Sequence of chain 10.F:
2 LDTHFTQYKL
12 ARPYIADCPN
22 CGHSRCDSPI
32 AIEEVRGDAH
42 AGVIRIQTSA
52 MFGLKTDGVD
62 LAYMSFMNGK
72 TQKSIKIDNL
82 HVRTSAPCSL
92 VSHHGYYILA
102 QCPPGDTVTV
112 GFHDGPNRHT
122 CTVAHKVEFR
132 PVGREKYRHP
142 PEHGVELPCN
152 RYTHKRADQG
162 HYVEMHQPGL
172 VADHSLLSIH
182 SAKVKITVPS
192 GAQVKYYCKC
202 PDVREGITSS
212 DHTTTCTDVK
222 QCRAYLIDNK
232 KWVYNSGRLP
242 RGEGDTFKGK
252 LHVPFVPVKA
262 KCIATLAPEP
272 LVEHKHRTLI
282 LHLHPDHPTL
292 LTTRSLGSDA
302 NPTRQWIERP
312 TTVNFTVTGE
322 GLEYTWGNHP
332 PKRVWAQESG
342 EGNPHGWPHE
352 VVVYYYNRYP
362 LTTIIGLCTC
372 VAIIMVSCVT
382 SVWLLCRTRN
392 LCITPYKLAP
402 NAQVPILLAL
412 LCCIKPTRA

Binding-site contacts:
Ligand atom O6B contacts residue ARG157 of chain 10.F at 3.3 Å (salt-bridge).
Ligand atom O3 contacts residue LYS156 of chain 10.F at 3.0 Å.
Ligand atom C6 contacts residue HIS155 of chain 10.F at 3.4 Å.
Ligand atom O4 contacts residue HIS155 of chain 10.F at 3.5 Å (h-bond).
Ligand atom C6 contacts residue HIS94 of chain 10.F at 3.9 Å.
Ligand atom O6B contacts residue HIS155 of chain 10.F at 3.3 Å (h-bond).
Ligand atom OAH contacts residue THR4 of chain 10.F at 3.7 Å.
Ligand atom OAH contacts residue ARG157 of chain 10.F at 3.1 Å (salt-bridge).
Ligand atom OAF contacts residue ARG157 of chain 10.F at 2.8 Å (salt-bridge).
Ligand atom C2 contacts residue ALA158 of chain 10.F at 3.7 Å (hydrophobic).
Ligand atom OAH contacts residue LEU2 of chain 10.F at 2.8 Å (h-bond).
Ligand atom OAF contacts residue THR4 of chain 10.F at 2.9 Å (h-bond).
Ligand atom O5 contacts residue HIS155 of chain 10.F at 3.6 Å.
Ligand atom OAH contacts residue ASP3 of chain 10.F at 4.0 Å.
Ligand atom C3 contacts residue ARG157 of chain 10.F at 3.7 Å.
Ligand atom O6A contacts residue LEU62 of chain 10.F at 3.4 Å.
Ligand atom SAG contacts residue THR4 of chain 10.F at 3.9 Å.
Ligand atom O6A contacts residue HIS155 of chain 10.F at 3.8 Å.
Ligand atom OBI contacts residue LYS156 of chain 10.F at 4.0 Å.
Ligand atom O5 contacts residue ARG157 of chain 10.F at 3.8 Å.
Ligand atom O6B contacts residue HIS94 of chain 10.F at 4.0 Å.
Ligand atom C6 contacts residue LEU62 of chain 10.F at 3.5 Å (hydrophobic).
Ligand atom O5B contacts residue LYS156 of chain 10.F at 3.3 Å.
Ligand atom O3 contacts residue ALA158 of chain 10.F at 3.0 Å (h-bond).
Ligand atom O4 contacts residue LYS156 of chain 10.F at 3.5 Å.
Ligand atom C3 contacts residue ALA158 of chain 10.F at 4.0 Å (hydrophobic).
Ligand atom O6B contacts residue LEU62 of chain 10.F at 4.0 Å.
Ligand atom SAG contacts residue ARG157 of chain 10.F at 3.6 Å (salt-bridge).
Ligand atom C5 contacts residue LEU62 of chain 10.F at 3.8 Å (hydrophobic).
Ligand atom O4 contacts residue SER93 of chain 10.F at 3.0 Å (h-bond).
Ligand atom O6A contacts residue HIS94 of chain 10.F at 3.2 Å (h-bond).
Ligand atom C6 contacts residue SER93 of chain 10.F at 4.0 Å.
Ligand atom OAF contacts residue ALA158 of chain 10.F at 3.3 Å.
Ligand atom C4 contacts residue LYS156 of chain 10.F at 4.0 Å.
Ligand atom C3 contacts residue LYS156 of chain 10.F at 4.0 Å.
Ligand atom C5 contacts residue HIS155 of chain 10.F at 4.0 Å.
Ligand atom O5 contacts residue LYS156 of chain 10.F at 3.4 Å.
Ligand atom O3 contacts residue ARG157 of chain 10.F at 3.3 Å (salt-bridge).
Ligand atom O6A contacts residue SER93 of chain 10.F at 3.2 Å.
Ligand atom O6B contacts residue LYS156 of chain 10.F at 3.3 Å.

This protein binds this small molecule.
Small molecule (SMILES): O=C(O)[C@@H]1O[C@H](O[C@H]2[C@@H](OS(=O)(=O)O)O[C@@H](O)[C@H](NS(=O)(=O)O)[C@H]2O)[C@@H](OS(=O)(=O)O)[C@H](O)[C@@H]1O